A small-molecule ligand and the protein it binds are described below.
Small molecule (SMILES): CC(=O)N[C@@H]1[C@@H](O)[C@H](O)[C@@H](CO)O[C@H]1O

Binding-site contacts:
Ligand atom C1 contacts residue THR201 of chain 1.B at 3.2 Å.
Ligand atom C7 contacts residue LYS237 of chain 1.B at 4.4 Å.
Ligand atom O5 contacts residue ASN199 of chain 1.B at 2.2 Å (h-bond).
Ligand atom C1 contacts residue ILE164 of chain 1.B at 4.1 Å (hydrophobic).
Ligand atom C8 contacts residue GLN197 of chain 1.B at 4.5 Å.
Ligand atom C5 contacts residue ASN199 of chain 1.B at 3.6 Å.
Ligand atom O7 contacts residue LYS237 of chain 1.B at 3.3 Å (salt-bridge).
Ligand atom N2 contacts residue ILE164 of chain 1.B at 3.6 Å.
Ligand atom O6 contacts residue GLU202 of chain 1.B at 3.0 Å (salt-bridge).
Ligand atom C8 contacts residue THR158 of chain 1.B at 4.4 Å.
Ligand atom C7 contacts residue ASN199 of chain 1.B at 3.5 Å.
Ligand atom N2 contacts residue ASN199 of chain 1.B at 3.0 Å (h-bond).
Ligand atom O5 contacts residue THR201 of chain 1.B at 3.6 Å (h-bond).
Ligand atom C4 contacts residue ASN199 of chain 1.B at 4.2 Å.
Ligand atom O7 contacts residue ASN199 of chain 1.B at 3.4 Å (h-bond).
Ligand atom C1 contacts residue ASN199 of chain 1.B at 1.5 Å.
Ligand atom C2 contacts residue THR201 of chain 1.B at 4.5 Å.
Ligand atom C6 contacts residue THR201 of chain 1.B at 4.4 Å.
Ligand atom C7 contacts residue ILE164 of chain 1.B at 3.8 Å (hydrophobic).
Ligand atom C2 contacts residue ILE164 of chain 1.B at 4.4 Å (hydrophobic).
Ligand atom C3 contacts residue ASN199 of chain 1.B at 3.8 Å.
Ligand atom C2 contacts residue ASN199 of chain 1.B at 2.4 Å.
Ligand atom C6 contacts residue GLU202 of chain 1.B at 3.7 Å.
Ligand atom C5 contacts residue THR201 of chain 1.B at 4.0 Å.
Ligand atom C8 contacts residue ILE164 of chain 1.B at 3.7 Å (hydrophobic).
Ligand atom O7 contacts residue GLN197 of chain 1.B at 4.1 Å.
Ligand atom O6 contacts residue THR201 of chain 1.B at 3.4 Å.

Sequence of chain 1.B:
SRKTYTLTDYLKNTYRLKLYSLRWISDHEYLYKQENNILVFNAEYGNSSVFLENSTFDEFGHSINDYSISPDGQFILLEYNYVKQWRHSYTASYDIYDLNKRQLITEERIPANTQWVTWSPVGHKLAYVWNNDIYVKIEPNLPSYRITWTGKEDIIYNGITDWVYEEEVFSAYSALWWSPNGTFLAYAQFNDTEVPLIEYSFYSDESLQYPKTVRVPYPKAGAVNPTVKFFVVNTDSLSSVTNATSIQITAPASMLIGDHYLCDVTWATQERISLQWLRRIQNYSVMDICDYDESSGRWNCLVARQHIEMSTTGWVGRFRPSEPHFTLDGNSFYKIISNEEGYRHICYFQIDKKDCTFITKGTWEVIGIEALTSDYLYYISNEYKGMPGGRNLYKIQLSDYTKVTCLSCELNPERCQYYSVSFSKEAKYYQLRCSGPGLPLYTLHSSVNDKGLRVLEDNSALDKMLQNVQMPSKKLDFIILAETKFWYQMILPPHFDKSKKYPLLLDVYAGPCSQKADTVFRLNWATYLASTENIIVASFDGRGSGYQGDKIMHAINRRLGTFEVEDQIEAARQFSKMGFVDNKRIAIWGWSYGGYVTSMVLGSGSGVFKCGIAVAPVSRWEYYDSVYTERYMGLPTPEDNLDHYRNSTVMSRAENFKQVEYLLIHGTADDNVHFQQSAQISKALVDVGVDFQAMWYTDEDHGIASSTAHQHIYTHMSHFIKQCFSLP